This small molecule binds to this protein.
Small molecule (SMILES): CC(=O)N[C@@H]1[C@@H](O)[C@H](O)[C@@H](CO)O[C@H]1O

Sequence of chain 1.B:
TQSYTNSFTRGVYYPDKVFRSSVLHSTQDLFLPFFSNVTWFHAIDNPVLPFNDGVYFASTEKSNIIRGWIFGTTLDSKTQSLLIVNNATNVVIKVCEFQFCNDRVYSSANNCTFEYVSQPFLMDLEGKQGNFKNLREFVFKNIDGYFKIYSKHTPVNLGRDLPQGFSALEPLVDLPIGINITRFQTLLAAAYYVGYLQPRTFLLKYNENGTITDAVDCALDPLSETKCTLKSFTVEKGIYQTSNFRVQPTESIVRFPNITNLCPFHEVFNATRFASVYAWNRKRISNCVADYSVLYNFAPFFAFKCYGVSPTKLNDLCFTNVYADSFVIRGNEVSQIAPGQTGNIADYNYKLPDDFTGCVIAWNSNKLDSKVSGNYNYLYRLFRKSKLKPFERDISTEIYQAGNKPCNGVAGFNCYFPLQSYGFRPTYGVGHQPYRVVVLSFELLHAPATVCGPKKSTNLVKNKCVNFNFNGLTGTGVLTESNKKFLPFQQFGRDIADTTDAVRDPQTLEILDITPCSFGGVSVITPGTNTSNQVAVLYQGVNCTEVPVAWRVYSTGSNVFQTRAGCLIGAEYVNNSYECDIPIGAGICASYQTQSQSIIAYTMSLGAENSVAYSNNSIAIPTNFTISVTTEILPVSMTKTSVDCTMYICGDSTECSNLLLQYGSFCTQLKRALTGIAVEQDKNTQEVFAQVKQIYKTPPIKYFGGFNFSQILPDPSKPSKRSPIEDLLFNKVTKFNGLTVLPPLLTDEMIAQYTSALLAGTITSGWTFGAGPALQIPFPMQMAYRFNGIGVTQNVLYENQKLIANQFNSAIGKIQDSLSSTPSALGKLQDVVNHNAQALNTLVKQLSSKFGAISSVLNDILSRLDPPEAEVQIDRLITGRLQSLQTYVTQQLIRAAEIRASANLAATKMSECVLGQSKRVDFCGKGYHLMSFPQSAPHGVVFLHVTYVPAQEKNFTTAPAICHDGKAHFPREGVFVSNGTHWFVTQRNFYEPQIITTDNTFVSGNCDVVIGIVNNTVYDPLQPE

Binding-site contacts:
Ligand atom C7 contacts residue ASN714 of chain 1.B at 3.9 Å.
Ligand atom O5 contacts residue ASN714 of chain 1.B at 2.4 Å (h-bond).
Ligand atom O4 contacts residue LEU919 of chain 1.B at 4.3 Å.
Ligand atom C3 contacts residue ASN714 of chain 1.B at 3.8 Å.
Ligand atom C1 contacts residue ASN714 of chain 1.B at 1.4 Å.
Ligand atom O7 contacts residue ASN714 of chain 1.B at 4.4 Å.
Ligand atom N2 contacts residue ASN714 of chain 1.B at 2.9 Å (h-bond).
Ligand atom C4 contacts residue ASN714 of chain 1.B at 4.2 Å.
Ligand atom C2 contacts residue ASN714 of chain 1.B at 2.5 Å.
Ligand atom C5 contacts residue ASN714 of chain 1.B at 3.7 Å.